The protein below binds the small molecule below.
Small molecule (SMILES): C=CC(=O)Nc1ccc2ncn(-c3cncc(Nc4ccccc4)n3)c2c1

Sequence of chain 1.B:
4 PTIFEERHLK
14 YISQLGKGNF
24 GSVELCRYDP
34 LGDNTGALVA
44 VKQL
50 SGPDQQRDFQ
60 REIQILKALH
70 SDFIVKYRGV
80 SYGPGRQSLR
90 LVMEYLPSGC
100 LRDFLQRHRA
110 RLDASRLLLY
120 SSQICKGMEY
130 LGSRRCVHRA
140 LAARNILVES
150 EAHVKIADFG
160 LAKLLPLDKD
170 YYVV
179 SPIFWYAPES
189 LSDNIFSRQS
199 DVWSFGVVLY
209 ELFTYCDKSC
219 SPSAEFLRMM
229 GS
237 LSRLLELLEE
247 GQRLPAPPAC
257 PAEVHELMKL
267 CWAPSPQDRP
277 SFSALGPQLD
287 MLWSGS

Binding-site contacts:
Ligand atom C8 contacts residue TYR94 of chain 1.B at 3.5 Å (hydrophobic).
Ligand atom C12 contacts residue ALA43 of chain 1.B at 3.6 Å (hydrophobic).
Ligand atom O27 contacts residue ARG143 of chain 1.B at 3.0 Å (salt-bridge).
Ligand atom C2 contacts residue ARG143 of chain 1.B at 3.4 Å.
Ligand atom C6 contacts residue VAL26 of chain 1.B at 3.7 Å (hydrophobic).
Ligand atom C11 contacts residue LEU146 of chain 1.B at 3.7 Å (hydrophobic).
Ligand atom C8 contacts residue LEU95 of chain 1.B at 3.2 Å (hydrophobic).
Ligand atom C19 contacts residue LEU146 of chain 1.B at 3.8 Å (hydrophobic).
Ligand atom N21 contacts residue MET92 of chain 1.B at 3.8 Å.
Ligand atom N24 contacts residue VAL26 of chain 1.B at 3.6 Å.
Ligand atom C5 contacts residue ARG143 of chain 1.B at 3.6 Å.
Ligand atom C12 contacts residue GLU93 of chain 1.B at 3.2 Å.
Ligand atom C5 contacts residue VAL26 of chain 1.B at 3.7 Å (hydrophobic).
Ligand atom N22 contacts residue GLU93 of chain 1.B at 3.8 Å.
Ligand atom C1 contacts residue ARG101 of chain 1.B at 3.9 Å.
Ligand atom C2 contacts residue LEU18 of chain 1.B at 3.9 Å (hydrophobic).
Ligand atom C14 contacts residue VAL26 of chain 1.B at 3.5 Å (hydrophobic).
Ligand atom C3 contacts residue ARG143 of chain 1.B at 3.3 Å.
Ligand atom C7 contacts residue GLY98 of chain 1.B at 3.5 Å.
Ligand atom C20 contacts residue CYS99 of chain 1.B at 3.5 Å (hydrophobic).
Ligand atom C13 contacts residue CYS99 of chain 1.B at 2.7 Å (hydrophobic).
Ligand atom C2 contacts residue GLY19 of chain 1.B at 3.5 Å.
Ligand atom C17 contacts residue LEU146 of chain 1.B at 3.7 Å (hydrophobic).
Ligand atom C13 contacts residue ASP102 of chain 1.B at 3.7 Å.
Ligand atom C16 contacts residue TYR94 of chain 1.B at 3.8 Å (hydrophobic).
Ligand atom N22 contacts residue LEU95 of chain 1.B at 3.1 Å (h-bond).
Ligand atom O27 contacts residue CYS99 of chain 1.B at 3.7 Å.
Ligand atom C8 contacts residue GLY98 of chain 1.B at 3.7 Å.
Ligand atom C1 contacts residue CYS99 of chain 1.B at 1.8 Å (hydrophobic).
Ligand atom N26 contacts residue LEU146 of chain 1.B at 3.5 Å.
Ligand atom N22 contacts residue TYR94 of chain 1.B at 3.4 Å.
Ligand atom C7 contacts residue CYS99 of chain 1.B at 3.9 Å (hydrophobic).
Ligand atom C4 contacts residue LEU18 of chain 1.B at 3.5 Å (hydrophobic).
Ligand atom C1 contacts residue ARG143 of chain 1.B at 3.4 Å.
Ligand atom C4 contacts residue ARG143 of chain 1.B at 3.6 Å.
Ligand atom C4 contacts residue GLY19 of chain 1.B at 3.8 Å.
Ligand atom C9 contacts residue LEU146 of chain 1.B at 3.7 Å (hydrophobic).
Ligand atom C12 contacts residue LEU146 of chain 1.B at 3.5 Å (hydrophobic).
Ligand atom C14 contacts residue ARG143 of chain 1.B at 3.9 Å.
Ligand atom C3 contacts residue PHE23 of chain 1.B at 3.5 Å (hydrophobic).